Sequence of chain 1.Y:
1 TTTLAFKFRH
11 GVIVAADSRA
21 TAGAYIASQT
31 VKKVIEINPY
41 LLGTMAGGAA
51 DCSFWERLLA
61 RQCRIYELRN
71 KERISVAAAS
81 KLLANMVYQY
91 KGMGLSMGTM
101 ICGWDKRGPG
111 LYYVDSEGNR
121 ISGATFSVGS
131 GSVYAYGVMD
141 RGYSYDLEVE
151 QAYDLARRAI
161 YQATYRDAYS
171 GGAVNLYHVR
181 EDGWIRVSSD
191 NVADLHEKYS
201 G

Sequence of chain 1.Z:
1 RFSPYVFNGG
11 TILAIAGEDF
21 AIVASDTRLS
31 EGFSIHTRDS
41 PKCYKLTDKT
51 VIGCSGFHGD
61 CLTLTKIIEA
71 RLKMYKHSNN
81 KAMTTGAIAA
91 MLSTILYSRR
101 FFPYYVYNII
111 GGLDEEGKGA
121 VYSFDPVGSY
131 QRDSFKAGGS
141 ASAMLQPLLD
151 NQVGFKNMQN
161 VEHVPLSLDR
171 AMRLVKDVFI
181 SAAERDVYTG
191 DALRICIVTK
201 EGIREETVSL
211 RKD

A small-molecule ligand and the protein it binds are described below.
Small molecule (SMILES): CC(C)C[C@H](NC(=O)CNC(=O)c1cc(Cl)ccc1Cl)B(O)O

Binding-site contacts:
Ligand atom C25 contacts residue ALA20 of chain 1.Y at 3.9 Å (hydrophobic).
Ligand atom O8 contacts residue GLY48 of chain 1.Y at 3.9 Å.
Ligand atom C2 contacts residue THR21 of chain 1.Y at 3.8 Å.
Ligand atom C25 contacts residue VAL31 of chain 1.Y at 4.0 Å (hydrophobic).
Ligand atom C25 contacts residue ALA49 of chain 1.Y at 3.7 Å (hydrophobic).
Ligand atom B26 contacts residue THR1 of chain 1.Y at 1.5 Å.
Ligand atom B26 contacts residue LYS33 of chain 1.Y at 3.8 Å.
Ligand atom C1 contacts residue ASP125 of chain 1.Z at 3.6 Å.
Ligand atom C22 contacts residue GLY47 of chain 1.Y at 3.7 Å.
Ligand atom C4 contacts residue ASP125 of chain 1.Z at 3.7 Å.
Ligand atom C6 contacts residue ASP125 of chain 1.Z at 3.7 Å.
Ligand atom N20 contacts residue THR1 of chain 1.Y at 3.8 Å.
Ligand atom C4 contacts residue ALA22 of chain 1.Y at 3.9 Å (hydrophobic).
Ligand atom C23 contacts residue ALA49 of chain 1.Y at 3.7 Å (hydrophobic).
Ligand atom C10 contacts residue GLY47 of chain 1.Y at 3.5 Å.
Ligand atom C21 contacts residue THR1 of chain 1.Y at 2.6 Å.
Ligand atom N20 contacts residue GLY47 of chain 1.Y at 2.8 Å (h-bond).
Ligand atom C24 contacts residue MET45 of chain 1.Y at 3.9 Å (hydrophobic).
Ligand atom O27 contacts residue GLY47 of chain 1.Y at 3.0 Å (h-bond).
Ligand atom CL3 contacts residue THR21 of chain 1.Y at 3.6 Å.
Ligand atom C5 contacts residue ASP125 of chain 1.Z at 3.6 Å.
Ligand atom C3 contacts residue THR21 of chain 1.Y at 3.7 Å.
Ligand atom C7 contacts residue THR21 of chain 1.Y at 3.7 Å.
Ligand atom C21 contacts residue GLY47 of chain 1.Y at 3.7 Å.
Ligand atom C24 contacts residue ALA49 of chain 1.Y at 3.8 Å (hydrophobic).
Ligand atom C18 contacts residue GLY47 of chain 1.Y at 3.6 Å.
Ligand atom O19 contacts residue THR21 of chain 1.Y at 2.9 Å (h-bond).
Ligand atom O27 contacts residue THR1 of chain 1.Y at 2.5 Å (h-bond).
Ligand atom O28 contacts residue THR1 of chain 1.Y at 2.4 Å (h-bond).
Ligand atom C10 contacts residue THR21 of chain 1.Y at 3.6 Å.
Ligand atom CL3 contacts residue ALA20 of chain 1.Y at 3.7 Å.
Ligand atom C3 contacts residue ASP125 of chain 1.Z at 3.9 Å.
Ligand atom O19 contacts residue ALA20 of chain 1.Y at 3.2 Å.
Ligand atom O28 contacts residue TYR169 of chain 1.Y at 3.9 Å.
Ligand atom N9 contacts residue THR21 of chain 1.Y at 2.9 Å (h-bond).
Ligand atom O27 contacts residue ALA46 of chain 1.Y at 3.8 Å.
Ligand atom C22 contacts residue LYS33 of chain 1.Y at 4.0 Å.
Ligand atom O8 contacts residue ALA49 of chain 1.Y at 3.0 Å (h-bond).
Ligand atom C2 contacts residue ASP125 of chain 1.Z at 3.8 Å.
Ligand atom C22 contacts residue THR1 of chain 1.Y at 3.1 Å.